Binding-site contacts:
Ligand atom C2 contacts residue ASN72 of chain 1.D at 2.5 Å.
Ligand atom O7 contacts residue ASN72 of chain 1.D at 3.1 Å.
Ligand atom O5 contacts residue ASN72 of chain 1.D at 2.4 Å (h-bond).
Ligand atom C3 contacts residue THR74 of chain 1.D at 4.0 Å.
Ligand atom C5 contacts residue ASN72 of chain 1.D at 3.6 Å.
Ligand atom C2 contacts residue THR74 of chain 1.D at 3.8 Å.
Ligand atom O3 contacts residue THR74 of chain 1.D at 4.0 Å.
Ligand atom O7 contacts residue PHE71 of chain 1.D at 4.4 Å.
Ligand atom N2 contacts residue ASN72 of chain 1.D at 3.0 Å (h-bond).
Ligand atom C1 contacts residue ASN72 of chain 1.D at 1.4 Å.
Ligand atom C3 contacts residue ASN72 of chain 1.D at 3.8 Å.
Ligand atom C4 contacts residue THR74 of chain 1.D at 3.6 Å.
Ligand atom O6 contacts residue THR74 of chain 1.D at 3.5 Å (h-bond).
Ligand atom C1 contacts residue THR74 of chain 1.D at 4.3 Å.
Ligand atom C7 contacts residue ASN72 of chain 1.D at 3.4 Å.
Ligand atom O5 contacts residue THR74 of chain 1.D at 3.9 Å.
Ligand atom C4 contacts residue ASN72 of chain 1.D at 4.2 Å.
Ligand atom C5 contacts residue THR74 of chain 1.D at 4.2 Å.
Ligand atom O7 contacts residue LYS70 of chain 1.D at 4.2 Å.
Ligand atom C8 contacts residue ASN72 of chain 1.D at 4.3 Å.
Ligand atom C8 contacts residue PRO76 of chain 1.D at 3.9 Å (hydrophobic).
Ligand atom O6 contacts residue ASN72 of chain 1.D at 4.0 Å.
Ligand atom O3 contacts residue PRO76 of chain 1.D at 3.4 Å.
Ligand atom O3 contacts residue GLY75 of chain 1.D at 4.2 Å.

Sequence of chain 1.D:
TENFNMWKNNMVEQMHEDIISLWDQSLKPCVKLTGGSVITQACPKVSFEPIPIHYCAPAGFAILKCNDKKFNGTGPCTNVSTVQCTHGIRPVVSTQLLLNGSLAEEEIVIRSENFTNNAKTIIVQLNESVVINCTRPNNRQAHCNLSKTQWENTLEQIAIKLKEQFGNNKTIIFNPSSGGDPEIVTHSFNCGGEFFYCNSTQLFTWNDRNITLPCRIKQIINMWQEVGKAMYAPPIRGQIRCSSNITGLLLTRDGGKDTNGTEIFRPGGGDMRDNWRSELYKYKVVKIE

The small molecule below binds the protein below.
Small molecule (SMILES): CC(=O)N[C@@H]1[C@@H](O)[C@H](O)[C@@H](CO)O[C@H]1O